This small molecule binds to this protein.
Small molecule (SMILES): Cc1cc(N)nc(CCCN2CCC(F)(F)CC2)c1

Binding-site contacts:
Ligand atom C15 contacts residue VAL271 of chain 1.A at 4.0 Å (hydrophobic).
Ligand atom C03 contacts residue TRP291 of chain 1.A at 4.0 Å (hydrophobic).
Ligand atom C10 contacts residue HEM1 of chain 1.E at 3.2 Å.
Ligand atom C07 contacts residue GLY290 of chain 1.A at 3.7 Å.
Ligand atom N02 contacts residue HEM1 of chain 1.E at 3.4 Å.
Ligand atom C07 contacts residue PHE288 of chain 1.A at 3.7 Å (hydrophobic).
Ligand atom C02 contacts residue TRP291 of chain 1.A at 3.8 Å (hydrophobic).
Ligand atom C02 contacts residue HEM1 of chain 1.E at 3.6 Å.
Ligand atom C13 contacts residue HEM1 of chain 1.E at 3.2 Å.
Ligand atom N02 contacts residue PRO269 of chain 1.A at 3.9 Å.
Ligand atom C02 contacts residue GLU296 of chain 1.A at 3.5 Å.
Ligand atom C15 contacts residue HEM1 of chain 1.E at 3.6 Å.
Ligand atom C08 contacts residue HEM1 of chain 1.E at 3.6 Å.
Ligand atom C14 contacts residue HEM1 of chain 1.E at 3.8 Å.
Ligand atom C07 contacts residue HEM1 of chain 1.E at 3.5 Å.
Ligand atom N01 contacts residue GLU296 of chain 1.A at 2.7 Å (salt-bridge).
Ligand atom C09 contacts residue HEM1 of chain 1.E at 3.3 Å.
Ligand atom C16 contacts residue HEM1 of chain 1.E at 3.2 Å.
Ligand atom C07 contacts residue PRO269 of chain 1.A at 4.0 Å (hydrophobic).
Ligand atom F18 contacts residue HEM1 of chain 1.E at 4.0 Å.
Ligand atom N01 contacts residue HEM1 of chain 1.E at 4.0 Å.
Ligand atom F18 contacts residue TYR410 of chain 1.A at 3.4 Å.
Ligand atom C02 contacts residue PRO269 of chain 1.A at 3.9 Å (hydrophobic).
Ligand atom C15 contacts residue MET274 of chain 1.A at 3.9 Å (hydrophobic).
Ligand atom N02 contacts residue GLU296 of chain 1.A at 2.8 Å (salt-bridge).
Ligand atom C16 contacts residue VAL271 of chain 1.A at 3.6 Å (hydrophobic).
Ligand atom C12 contacts residue HEM1 of chain 1.E at 3.6 Å.
Ligand atom C05 contacts residue VAL271 of chain 1.A at 3.5 Å (hydrophobic).
Ligand atom C03 contacts residue HEM1 of chain 1.E at 3.3 Å.
Ligand atom C04 contacts residue HEM1 of chain 1.E at 3.9 Å.
Ligand atom N11 contacts residue HEM1 of chain 1.E at 2.6 Å (h-bond).
Ligand atom C03 contacts residue PRO269 of chain 1.A at 3.8 Å (hydrophobic).
Ligand atom N02 contacts residue TYR292 of chain 1.A at 3.7 Å.
Ligand atom C08 contacts residue GLU296 of chain 1.A at 3.4 Å.
Ligand atom F17 contacts residue ASN273 of chain 1.A at 3.4 Å.
Ligand atom C06 contacts residue GLU296 of chain 1.A at 3.5 Å.
Ligand atom F18 contacts residue ASN273 of chain 1.A at 3.8 Å.
Ligand atom C15 contacts residue ASN273 of chain 1.A at 3.7 Å.
Ligand atom C09 contacts residue VAL271 of chain 1.A at 3.5 Å (hydrophobic).
Ligand atom N02 contacts residue TRP291 of chain 1.A at 2.8 Å (h-bond).

Sequence of chain 1.A:
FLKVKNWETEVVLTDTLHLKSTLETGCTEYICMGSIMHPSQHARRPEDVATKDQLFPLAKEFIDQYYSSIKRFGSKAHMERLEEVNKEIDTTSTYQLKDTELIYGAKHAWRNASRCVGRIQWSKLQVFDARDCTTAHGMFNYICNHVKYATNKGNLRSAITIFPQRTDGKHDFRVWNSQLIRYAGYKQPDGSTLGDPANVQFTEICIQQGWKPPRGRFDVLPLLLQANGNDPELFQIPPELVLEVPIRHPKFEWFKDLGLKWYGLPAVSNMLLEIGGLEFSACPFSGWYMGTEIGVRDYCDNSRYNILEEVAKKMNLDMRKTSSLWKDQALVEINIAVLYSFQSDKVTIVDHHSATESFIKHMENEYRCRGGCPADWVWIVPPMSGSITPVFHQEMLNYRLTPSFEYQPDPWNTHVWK